Sequence of chain 2.A:
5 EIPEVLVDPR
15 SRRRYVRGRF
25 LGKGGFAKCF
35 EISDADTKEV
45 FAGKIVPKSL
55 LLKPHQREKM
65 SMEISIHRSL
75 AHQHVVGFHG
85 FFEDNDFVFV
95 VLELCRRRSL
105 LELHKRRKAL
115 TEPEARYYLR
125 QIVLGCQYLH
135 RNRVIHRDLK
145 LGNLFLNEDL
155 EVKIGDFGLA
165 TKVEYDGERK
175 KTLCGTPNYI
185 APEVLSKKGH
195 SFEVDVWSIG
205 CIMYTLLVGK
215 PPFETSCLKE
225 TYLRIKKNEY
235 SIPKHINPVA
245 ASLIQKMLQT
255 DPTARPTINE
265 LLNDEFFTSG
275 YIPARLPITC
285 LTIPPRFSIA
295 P

A protein and the small-molecule ligand that binds it are described below.
Small molecule (SMILES): CN1CCN(c2ccc(OC(F)(F)F)c(Nc3nccc(-c4cc(C(N)=O)cn4C)n3)c2)CC1

Binding-site contacts:
Ligand atom O22 contacts residue CYS99 of chain 2.A at 3.5 Å (h-bond).
Ligand atom N9 contacts residue CYS33 of chain 2.A at 3.6 Å.
Ligand atom C23 contacts residue CYS99 of chain 2.A at 3.5 Å (hydrophobic).
Ligand atom N7 contacts residue CYS99 of chain 2.A at 3.1 Å (h-bond).
Ligand atom C30 contacts residue SER103 of chain 2.A at 3.5 Å.
Ligand atom F26 contacts residue ARG23 of chain 2.A at 3.6 Å.
Ligand atom F26 contacts residue LEU98 of chain 2.A at 3.7 Å.
Ligand atom C33 contacts residue LEU25 of chain 2.A at 3.6 Å (hydrophobic).
Ligand atom F24 contacts residue LEU25 of chain 2.A at 3.6 Å.
Ligand atom N14 contacts residue ASP160 of chain 2.A at 2.7 Å (salt-bridge).
Ligand atom C6 contacts residue ALA46 of chain 2.A at 3.6 Å (hydrophobic).
Ligand atom N14 contacts residue LYS48 of chain 2.A at 3.5 Å (salt-bridge).
Ligand atom F24 contacts residue ARG23 of chain 2.A at 3.3 Å.
Ligand atom C16 contacts residue CYS99 of chain 2.A at 3.7 Å (hydrophobic).
Ligand atom N3 contacts residue PHE149 of chain 2.A at 3.5 Å.
Ligand atom C30 contacts residue GLU106 of chain 2.A at 3.7 Å.
Ligand atom O15 contacts residue ASP160 of chain 2.A at 3.7 Å.
Ligand atom C10 contacts residue CYS33 of chain 2.A at 3.5 Å (hydrophobic).
Ligand atom C4 contacts residue PHE149 of chain 2.A at 3.5 Å (hydrophobic).
Ligand atom O15 contacts residue LYS48 of chain 2.A at 2.6 Å (salt-bridge).
Ligand atom C6 contacts residue GLU97 of chain 2.A at 3.2 Å.
Ligand atom C29 contacts residue PHE149 of chain 2.A at 3.7 Å (hydrophobic).
Ligand atom N31 contacts residue GLU106 of chain 2.A at 2.7 Å (salt-bridge).
Ligand atom F25 contacts residue ARG100 of chain 2.A at 3.0 Å.
Ligand atom C29 contacts residue GLU106 of chain 2.A at 3.6 Å.
Ligand atom C32 contacts residue GLU106 of chain 2.A at 3.4 Å.
Ligand atom C34 contacts residue GLU106 of chain 2.A at 3.4 Å.
Ligand atom F25 contacts residue CYS99 of chain 2.A at 3.0 Å.
Ligand atom C33 contacts residue GLU106 of chain 2.A at 3.7 Å.
Ligand atom C12 contacts residue PHE149 of chain 2.A at 3.4 Å (hydrophobic).
Ligand atom F26 contacts residue ARG100 of chain 2.A at 3.6 Å.
Ligand atom C29 contacts residue SER103 of chain 2.A at 3.5 Å.
Ligand atom C13 contacts residue LYS48 of chain 2.A at 3.4 Å.
Ligand atom O22 contacts residue LEU25 of chain 2.A at 3.6 Å.
Ligand atom C30 contacts residue GLY146 of chain 2.A at 3.3 Å.
Ligand atom C8 contacts residue PHE149 of chain 2.A at 3.4 Å (hydrophobic).
Ligand atom N1 contacts residue CYS99 of chain 2.A at 3.0 Å (h-bond).
Ligand atom F25 contacts residue ARG102 of chain 2.A at 3.3 Å.
Ligand atom C6 contacts residue CYS99 of chain 2.A at 3.7 Å (hydrophobic).
Ligand atom F26 contacts residue CYS99 of chain 2.A at 3.6 Å.